Sequence of chain 1.H:
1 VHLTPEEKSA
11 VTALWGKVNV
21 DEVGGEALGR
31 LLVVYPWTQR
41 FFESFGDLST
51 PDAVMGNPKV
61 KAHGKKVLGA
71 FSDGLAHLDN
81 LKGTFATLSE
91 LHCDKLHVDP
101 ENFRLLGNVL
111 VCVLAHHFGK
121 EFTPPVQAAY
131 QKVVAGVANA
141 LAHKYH

This protein binds this small molecule.
Small molecule (SMILES): O=CC=CC=O

Binding-site contacts:
Ligand atom C2 contacts residue LYS82 of chain 1.H at 1.3 Å.
Ligand atom C7 contacts residue LYS82 of chain 1.F at 1.3 Å.
Ligand atom C5 contacts residue LYS82 of chain 1.F at 2.2 Å.
Ligand atom C1 contacts residue LYS82 of chain 1.H at 2.3 Å.
Ligand atom O8 contacts residue LYS82 of chain 1.F at 2.2 Å (salt-bridge).
Ligand atom C1 contacts residue LYS82 of chain 1.F at 3.4 Å.
Ligand atom C5 contacts residue LYS82 of chain 1.H at 3.6 Å.
Ligand atom O3 contacts residue LYS82 of chain 1.H at 2.2 Å (salt-bridge).

Sequence of chain 1.F:
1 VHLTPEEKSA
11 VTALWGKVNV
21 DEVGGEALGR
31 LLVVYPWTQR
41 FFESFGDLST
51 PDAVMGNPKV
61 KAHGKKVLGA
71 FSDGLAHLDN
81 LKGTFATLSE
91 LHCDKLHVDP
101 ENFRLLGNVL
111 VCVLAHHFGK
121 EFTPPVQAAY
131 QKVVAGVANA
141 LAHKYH